Sequence of chain 1.B:
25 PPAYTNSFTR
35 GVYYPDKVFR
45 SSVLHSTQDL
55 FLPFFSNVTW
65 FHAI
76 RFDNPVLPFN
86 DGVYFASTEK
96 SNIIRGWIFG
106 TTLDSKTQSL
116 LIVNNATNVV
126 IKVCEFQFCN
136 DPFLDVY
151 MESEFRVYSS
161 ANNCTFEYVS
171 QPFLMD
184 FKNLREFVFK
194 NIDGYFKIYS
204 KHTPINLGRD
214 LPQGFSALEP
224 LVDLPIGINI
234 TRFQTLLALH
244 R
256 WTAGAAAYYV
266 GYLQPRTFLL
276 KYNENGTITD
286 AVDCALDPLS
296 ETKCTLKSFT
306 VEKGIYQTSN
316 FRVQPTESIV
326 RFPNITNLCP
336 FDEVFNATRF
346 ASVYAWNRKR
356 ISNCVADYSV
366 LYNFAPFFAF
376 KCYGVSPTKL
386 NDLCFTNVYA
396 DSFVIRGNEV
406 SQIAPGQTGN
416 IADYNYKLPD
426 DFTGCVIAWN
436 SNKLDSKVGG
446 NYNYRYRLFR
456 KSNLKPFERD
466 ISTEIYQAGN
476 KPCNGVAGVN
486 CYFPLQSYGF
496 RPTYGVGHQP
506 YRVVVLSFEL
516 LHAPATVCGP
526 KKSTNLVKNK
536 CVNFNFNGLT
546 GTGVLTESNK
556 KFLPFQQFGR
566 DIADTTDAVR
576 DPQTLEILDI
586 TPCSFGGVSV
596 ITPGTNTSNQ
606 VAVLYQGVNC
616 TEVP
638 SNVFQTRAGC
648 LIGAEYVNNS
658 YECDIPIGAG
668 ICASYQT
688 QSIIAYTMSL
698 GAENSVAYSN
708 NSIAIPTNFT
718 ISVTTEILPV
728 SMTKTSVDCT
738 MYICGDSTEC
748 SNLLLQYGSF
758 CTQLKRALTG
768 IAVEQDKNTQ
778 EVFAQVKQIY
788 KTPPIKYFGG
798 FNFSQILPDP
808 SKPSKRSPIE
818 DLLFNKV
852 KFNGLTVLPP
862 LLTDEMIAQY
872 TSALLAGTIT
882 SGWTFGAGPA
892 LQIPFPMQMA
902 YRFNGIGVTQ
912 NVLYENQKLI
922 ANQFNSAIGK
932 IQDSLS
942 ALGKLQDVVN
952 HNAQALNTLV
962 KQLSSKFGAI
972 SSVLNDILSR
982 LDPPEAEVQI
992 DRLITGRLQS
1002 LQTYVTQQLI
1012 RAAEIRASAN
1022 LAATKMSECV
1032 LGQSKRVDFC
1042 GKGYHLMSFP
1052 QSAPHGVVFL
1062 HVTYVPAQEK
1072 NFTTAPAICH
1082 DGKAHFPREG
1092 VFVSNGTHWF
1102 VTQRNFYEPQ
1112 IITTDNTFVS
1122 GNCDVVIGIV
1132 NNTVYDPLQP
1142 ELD

Binding-site contacts:
Ligand atom O4 contacts residue NAG1 of chain 1.WA at 1.6 Å.
Ligand atom C4 contacts residue ALA704 of chain 1.B at 3.8 Å (hydrophobic).
Ligand atom O5 contacts residue ASN1072 of chain 1.B at 2.4 Å (h-bond).
Ligand atom C1 contacts residue ASN1072 of chain 1.B at 1.4 Å.
Ligand atom C1 contacts residue GLN893 of chain 1.C at 4.1 Å.
Ligand atom C3 contacts residue ALA704 of chain 1.B at 4.3 Å (hydrophobic).
Ligand atom C4 contacts residue NAG1 of chain 1.WA at 2.4 Å.
Ligand atom O7 contacts residue ASN1072 of chain 1.B at 3.8 Å.
Ligand atom N2 contacts residue ASN1072 of chain 1.B at 2.8 Å (h-bond).
Ligand atom C8 contacts residue LYS1071 of chain 1.B at 4.2 Å.
Ligand atom C2 contacts residue ASN1072 of chain 1.B at 2.5 Å.
Ligand atom C7 contacts residue ASN1072 of chain 1.B at 3.5 Å.
Ligand atom O5 contacts residue ALA704 of chain 1.B at 4.2 Å.
Ligand atom C7 contacts residue GLU1070 of chain 1.B at 4.3 Å.
Ligand atom C6 contacts residue ALA704 of chain 1.B at 3.7 Å (hydrophobic).
Ligand atom C6 contacts residue NAG1 of chain 1.WA at 3.2 Å.
Ligand atom O6 contacts residue ALA704 of chain 1.B at 3.9 Å.
Ligand atom C5 contacts residue NAG1 of chain 1.WA at 3.4 Å.
Ligand atom C3 contacts residue NAG1 of chain 1.WA at 3.5 Å.
Ligand atom O4 contacts residue ALA704 of chain 1.B at 3.5 Å.
Ligand atom C8 contacts residue GLU1070 of chain 1.B at 2.9 Å.
Ligand atom C4 contacts residue ASN1072 of chain 1.B at 4.2 Å.
Ligand atom O3 contacts residue NAG1 of chain 1.WA at 3.1 Å (h-bond).
Ligand atom C5 contacts residue ALA704 of chain 1.B at 3.2 Å (hydrophobic).
Ligand atom C5 contacts residue ASN1072 of chain 1.B at 3.7 Å.
Ligand atom O5 contacts residue NAG1 of chain 1.WA at 4.5 Å.
Ligand atom C3 contacts residue ASN1072 of chain 1.B at 3.8 Å.
Ligand atom O6 contacts residue NAG1 of chain 1.WA at 4.5 Å.

This protein binds this small molecule.
Small molecule (SMILES): CC(=O)N[C@@H]1[C@@H](O)[C@H](O)[C@@H](CO)O[C@H]1O

Sequence of chain 1.C:
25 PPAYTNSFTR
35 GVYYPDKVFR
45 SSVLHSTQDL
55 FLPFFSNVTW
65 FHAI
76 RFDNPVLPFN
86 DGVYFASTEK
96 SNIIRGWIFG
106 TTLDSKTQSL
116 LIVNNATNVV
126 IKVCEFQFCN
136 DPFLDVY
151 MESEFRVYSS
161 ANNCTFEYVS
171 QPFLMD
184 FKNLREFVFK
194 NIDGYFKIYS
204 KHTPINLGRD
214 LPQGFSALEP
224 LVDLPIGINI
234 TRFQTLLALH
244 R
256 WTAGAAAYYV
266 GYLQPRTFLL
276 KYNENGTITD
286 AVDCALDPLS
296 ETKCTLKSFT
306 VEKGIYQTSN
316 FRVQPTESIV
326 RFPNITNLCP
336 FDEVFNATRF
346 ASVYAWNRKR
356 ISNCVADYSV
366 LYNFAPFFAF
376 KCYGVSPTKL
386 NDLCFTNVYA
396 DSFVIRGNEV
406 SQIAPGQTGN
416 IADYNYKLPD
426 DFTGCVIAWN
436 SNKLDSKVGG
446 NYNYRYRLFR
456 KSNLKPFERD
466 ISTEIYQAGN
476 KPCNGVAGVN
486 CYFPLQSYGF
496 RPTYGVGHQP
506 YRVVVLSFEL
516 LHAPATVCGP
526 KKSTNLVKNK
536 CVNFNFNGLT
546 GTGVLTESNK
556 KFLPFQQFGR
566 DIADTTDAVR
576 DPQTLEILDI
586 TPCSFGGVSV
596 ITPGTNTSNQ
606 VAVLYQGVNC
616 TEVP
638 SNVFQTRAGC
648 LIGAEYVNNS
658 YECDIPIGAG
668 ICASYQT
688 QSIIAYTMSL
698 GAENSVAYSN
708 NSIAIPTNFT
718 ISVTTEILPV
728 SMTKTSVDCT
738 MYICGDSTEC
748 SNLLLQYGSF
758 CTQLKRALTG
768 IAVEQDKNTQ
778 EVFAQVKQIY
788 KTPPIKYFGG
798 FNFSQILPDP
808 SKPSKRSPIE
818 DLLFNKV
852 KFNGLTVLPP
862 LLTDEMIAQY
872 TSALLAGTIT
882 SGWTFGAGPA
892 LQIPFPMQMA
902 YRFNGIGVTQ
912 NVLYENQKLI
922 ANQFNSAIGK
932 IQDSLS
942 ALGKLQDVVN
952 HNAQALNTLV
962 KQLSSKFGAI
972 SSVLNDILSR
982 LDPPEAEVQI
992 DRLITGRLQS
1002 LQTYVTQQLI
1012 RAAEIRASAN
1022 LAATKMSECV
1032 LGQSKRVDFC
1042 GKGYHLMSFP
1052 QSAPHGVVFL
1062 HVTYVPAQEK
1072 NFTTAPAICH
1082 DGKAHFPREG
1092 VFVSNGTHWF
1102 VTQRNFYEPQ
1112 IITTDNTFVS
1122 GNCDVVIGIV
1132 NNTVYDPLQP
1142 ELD